Sequence of chain 1.A:
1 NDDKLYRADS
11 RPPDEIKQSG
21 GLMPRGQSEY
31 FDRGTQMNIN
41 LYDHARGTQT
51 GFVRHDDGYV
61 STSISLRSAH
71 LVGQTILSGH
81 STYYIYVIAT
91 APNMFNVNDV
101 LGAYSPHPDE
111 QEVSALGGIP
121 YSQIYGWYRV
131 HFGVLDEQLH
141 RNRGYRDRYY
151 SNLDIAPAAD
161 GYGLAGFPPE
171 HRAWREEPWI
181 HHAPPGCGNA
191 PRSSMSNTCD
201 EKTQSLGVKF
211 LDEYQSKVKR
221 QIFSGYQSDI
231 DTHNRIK

Sequence of chain 1.B:
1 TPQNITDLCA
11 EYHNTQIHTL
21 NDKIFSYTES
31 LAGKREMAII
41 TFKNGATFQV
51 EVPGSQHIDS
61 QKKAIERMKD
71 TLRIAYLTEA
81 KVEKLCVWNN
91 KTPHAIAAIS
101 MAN

Binding-site contacts:
Ligand atom O3 contacts residue ARG73 of chain 1.F at 3.2 Å (salt-bridge).
Ligand atom C1 contacts residue ILE230 of chain 1.A at 4.0 Å (hydrophobic).
Ligand atom C5 contacts residue ASP231 of chain 1.A at 3.2 Å.
Ligand atom O3 contacts residue ASP70 of chain 1.F at 2.8 Å (salt-bridge).
Ligand atom O4 contacts residue ASN234 of chain 1.A at 3.4 Å (h-bond).
Ligand atom C4 contacts residue ASN234 of chain 1.A at 3.6 Å.
Ligand atom O6 contacts residue ASN234 of chain 1.A at 3.1 Å.
Ligand atom C3 contacts residue ASP229 of chain 1.A at 3.4 Å.
Ligand atom C2 contacts residue ILE230 of chain 1.A at 4.3 Å (hydrophobic).
Ligand atom C3 contacts residue ASP231 of chain 1.A at 3.7 Å.
Ligand atom C1 contacts residue ASP70 of chain 1.B at 4.3 Å.
Ligand atom O2 contacts residue ASP70 of chain 1.F at 4.0 Å.
Ligand atom O2 contacts residue ILE230 of chain 1.A at 4.3 Å.
Ligand atom C5 contacts residue ARG235 of chain 1.A at 4.0 Å.
Ligand atom C2 contacts residue ASP229 of chain 1.A at 4.3 Å.
Ligand atom O2 contacts residue ARG73 of chain 1.F at 4.3 Å.
Ligand atom C2 contacts residue ASP70 of chain 1.F at 3.4 Å.
Ligand atom O3 contacts residue ASP229 of chain 1.A at 3.5 Å (salt-bridge).
Ligand atom O4 contacts residue ASP70 of chain 1.F at 2.7 Å (salt-bridge).
Ligand atom C3 contacts residue ASP70 of chain 1.F at 3.5 Å.
Ligand atom C4 contacts residue ASP70 of chain 1.F at 3.7 Å.
Ligand atom O1 contacts residue ARG73 of chain 1.B at 3.2 Å (salt-bridge).
Ligand atom O2 contacts residue ARG73 of chain 1.B at 3.7 Å.
Ligand atom O5 contacts residue ASP70 of chain 1.B at 3.8 Å.
Ligand atom C6 contacts residue ARG235 of chain 1.A at 3.6 Å.
Ligand atom C2 contacts residue ARG73 of chain 1.B at 4.0 Å.
Ligand atom C5 contacts residue ASN234 of chain 1.A at 4.4 Å.
Ligand atom C3 contacts residue ILE230 of chain 1.A at 4.0 Å (hydrophobic).
Ligand atom O1 contacts residue ASP70 of chain 1.B at 3.4 Å (salt-bridge).
Ligand atom O6 contacts residue ARG235 of chain 1.A at 4.1 Å.
Ligand atom C6 contacts residue ASN234 of chain 1.A at 3.5 Å.
Ligand atom C4 contacts residue ASP231 of chain 1.A at 3.8 Å.
Ligand atom O1 contacts residue ILE230 of chain 1.A at 4.1 Å.
Ligand atom O5 contacts residue ARG235 of chain 1.A at 4.2 Å.
Ligand atom O3 contacts residue ASP70 of chain 1.E at 4.1 Å.
Ligand atom C1 contacts residue ARG73 of chain 1.B at 4.2 Å.
Ligand atom C6 contacts residue ASP231 of chain 1.A at 3.2 Å.
Ligand atom O2 contacts residue ASP229 of chain 1.A at 3.4 Å (salt-bridge).
Ligand atom O6 contacts residue ASP231 of chain 1.A at 4.3 Å.
Ligand atom C3 contacts residue ARG73 of chain 1.F at 4.4 Å.

A protein and the small-molecule ligand that binds it are described below.
Small molecule (SMILES): OC[C@H]1O[C@@H](O)[C@H](O)[C@@H](O)[C@H]1O

Sequence of chain 1.E:
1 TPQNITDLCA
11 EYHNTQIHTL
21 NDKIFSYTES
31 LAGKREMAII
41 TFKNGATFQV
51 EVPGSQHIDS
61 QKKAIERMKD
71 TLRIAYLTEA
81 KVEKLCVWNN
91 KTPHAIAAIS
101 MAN

Sequence of chain 1.F:
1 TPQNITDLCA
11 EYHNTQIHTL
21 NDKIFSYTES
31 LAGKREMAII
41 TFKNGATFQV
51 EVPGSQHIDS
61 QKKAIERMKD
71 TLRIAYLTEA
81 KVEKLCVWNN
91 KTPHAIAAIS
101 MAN